A protein and the small-molecule ligand that binds it are described below.
Small molecule (SMILES): CC(=O)N[C@@H]1[C@@H](O)[C@H](O)[C@@H](CO)O[C@H]1O

Sequence of chain 1.B:
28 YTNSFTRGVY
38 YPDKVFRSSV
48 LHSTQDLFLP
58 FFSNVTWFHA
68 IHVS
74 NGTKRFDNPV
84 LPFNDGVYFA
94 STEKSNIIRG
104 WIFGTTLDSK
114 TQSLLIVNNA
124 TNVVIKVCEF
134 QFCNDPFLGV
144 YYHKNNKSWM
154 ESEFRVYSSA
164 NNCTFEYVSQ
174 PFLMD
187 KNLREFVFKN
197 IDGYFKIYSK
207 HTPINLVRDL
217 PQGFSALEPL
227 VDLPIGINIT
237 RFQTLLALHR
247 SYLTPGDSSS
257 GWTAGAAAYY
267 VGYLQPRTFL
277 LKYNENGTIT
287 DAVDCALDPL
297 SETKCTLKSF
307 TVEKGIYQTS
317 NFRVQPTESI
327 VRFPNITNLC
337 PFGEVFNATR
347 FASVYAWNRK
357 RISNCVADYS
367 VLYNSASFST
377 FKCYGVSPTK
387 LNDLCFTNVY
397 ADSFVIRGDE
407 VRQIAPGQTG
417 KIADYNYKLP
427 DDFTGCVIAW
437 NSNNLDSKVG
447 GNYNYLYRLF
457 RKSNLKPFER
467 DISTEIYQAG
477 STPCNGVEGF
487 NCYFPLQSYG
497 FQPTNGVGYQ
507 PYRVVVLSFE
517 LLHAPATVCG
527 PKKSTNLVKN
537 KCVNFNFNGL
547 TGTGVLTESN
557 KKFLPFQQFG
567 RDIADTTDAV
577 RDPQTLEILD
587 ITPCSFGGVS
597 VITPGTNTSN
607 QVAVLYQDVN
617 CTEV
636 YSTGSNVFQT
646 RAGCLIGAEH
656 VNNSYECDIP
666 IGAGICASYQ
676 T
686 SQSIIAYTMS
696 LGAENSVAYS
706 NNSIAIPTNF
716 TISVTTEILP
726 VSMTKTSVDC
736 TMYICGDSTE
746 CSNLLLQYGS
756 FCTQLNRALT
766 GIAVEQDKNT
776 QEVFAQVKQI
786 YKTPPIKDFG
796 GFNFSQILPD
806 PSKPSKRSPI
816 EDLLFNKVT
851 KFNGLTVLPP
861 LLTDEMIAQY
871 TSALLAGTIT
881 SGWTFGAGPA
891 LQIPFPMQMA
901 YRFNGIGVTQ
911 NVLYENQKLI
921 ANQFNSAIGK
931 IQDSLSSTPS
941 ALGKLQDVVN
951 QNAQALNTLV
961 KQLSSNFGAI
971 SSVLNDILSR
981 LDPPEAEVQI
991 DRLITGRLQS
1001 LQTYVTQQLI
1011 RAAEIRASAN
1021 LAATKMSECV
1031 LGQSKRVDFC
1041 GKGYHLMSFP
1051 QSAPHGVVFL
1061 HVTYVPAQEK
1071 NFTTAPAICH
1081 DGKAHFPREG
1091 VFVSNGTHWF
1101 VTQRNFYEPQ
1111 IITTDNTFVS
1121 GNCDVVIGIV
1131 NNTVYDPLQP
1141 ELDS

Binding-site contacts:
Ligand atom C5 contacts residue PHE1100 of chain 1.B at 4.2 Å (hydrophobic).
Ligand atom C4 contacts residue ASN1095 of chain 1.B at 4.2 Å.
Ligand atom O5 contacts residue ASN1095 of chain 1.B at 2.4 Å (h-bond).
Ligand atom C4 contacts residue HIS1098 of chain 1.B at 3.9 Å.
Ligand atom C3 contacts residue ASN1095 of chain 1.B at 3.8 Å.
Ligand atom O5 contacts residue PHE1100 of chain 1.B at 3.9 Å.
Ligand atom N2 contacts residue ASN1095 of chain 1.B at 2.9 Å (h-bond).
Ligand atom O5 contacts residue HIS1098 of chain 1.B at 4.4 Å.
Ligand atom C1 contacts residue ASN1095 of chain 1.B at 1.4 Å.
Ligand atom C7 contacts residue THR1097 of chain 1.B at 4.4 Å.
Ligand atom C5 contacts residue ASN1095 of chain 1.B at 3.7 Å.
Ligand atom C2 contacts residue ASN1095 of chain 1.B at 2.5 Å.
Ligand atom O7 contacts residue THR1097 of chain 1.B at 4.0 Å.
Ligand atom C5 contacts residue HIS1098 of chain 1.B at 3.6 Å.
Ligand atom C8 contacts residue ASN1095 of chain 1.B at 3.4 Å.
Ligand atom N2 contacts residue THR1097 of chain 1.B at 3.9 Å.
Ligand atom C1 contacts residue HIS1098 of chain 1.B at 4.2 Å.
Ligand atom C3 contacts residue HIS1098 of chain 1.B at 3.8 Å.
Ligand atom C6 contacts residue PHE1100 of chain 1.B at 3.7 Å (hydrophobic).
Ligand atom C7 contacts residue ASN1095 of chain 1.B at 3.3 Å.
Ligand atom O4 contacts residue HIS1098 of chain 1.B at 3.6 Å.
Ligand atom O7 contacts residue ASN1095 of chain 1.B at 4.0 Å.